Binding-site contacts:
Ligand atom C7 contacts residue THR31 of chain 1.I at 4.0 Å.
Ligand atom C1 contacts residue ASN122 of chain 1.G at 1.5 Å.
Ligand atom C2 contacts residue THR31 of chain 1.I at 4.2 Å.
Ligand atom N2 contacts residue THR31 of chain 1.I at 4.4 Å.
Ligand atom O3 contacts residue GLY32 of chain 1.I at 4.0 Å.
Ligand atom C7 contacts residue ALA123 of chain 1.G at 4.4 Å (hydrophobic).
Ligand atom C7 contacts residue ASN30 of chain 1.I at 3.6 Å.
Ligand atom C7 contacts residue ASN122 of chain 1.G at 3.2 Å.
Ligand atom C3 contacts residue GLY32 of chain 1.I at 4.4 Å.
Ligand atom O5 contacts residue ASN122 of chain 1.G at 2.4 Å (h-bond).
Ligand atom O5 contacts residue ASN125 of chain 1.G at 4.2 Å.
Ligand atom C2 contacts residue ASN122 of chain 1.G at 2.5 Å.
Ligand atom O7 contacts residue THR31 of chain 1.I at 3.2 Å.
Ligand atom C8 contacts residue ASN122 of chain 1.G at 4.5 Å.
Ligand atom O3 contacts residue THR31 of chain 1.I at 3.9 Å.
Ligand atom C5 contacts residue ASN122 of chain 1.G at 3.7 Å.
Ligand atom O7 contacts residue ASN30 of chain 1.I at 3.3 Å (h-bond).
Ligand atom C4 contacts residue ASN122 of chain 1.G at 4.3 Å.
Ligand atom N2 contacts residue ASN122 of chain 1.G at 3.0 Å (h-bond).
Ligand atom C8 contacts residue ASN30 of chain 1.I at 3.7 Å.
Ligand atom C3 contacts residue THR31 of chain 1.I at 4.5 Å.
Ligand atom O7 contacts residue ASN122 of chain 1.G at 3.0 Å (h-bond).
Ligand atom C3 contacts residue ASN122 of chain 1.G at 3.9 Å.
Ligand atom C5 contacts residue ASN125 of chain 1.G at 4.2 Å.
Ligand atom C7 contacts residue GLY32 of chain 1.I at 4.2 Å.
Ligand atom C8 contacts residue ALA123 of chain 1.G at 3.8 Å (hydrophobic).
Ligand atom O7 contacts residue GLY32 of chain 1.I at 3.0 Å (h-bond).
Ligand atom C6 contacts residue ASN125 of chain 1.G at 4.0 Å.
Ligand atom N2 contacts residue GLY32 of chain 1.I at 4.1 Å.

This protein binds this small molecule.
Small molecule (SMILES): CC(=O)N[C@H]1[C@H](O[C@H]2[C@H](O)[C@@H](NC(C)=O)CO[C@@H]2CO)O[C@H](CO)[C@@H](O)[C@@H]1O

Sequence of chain 1.G:
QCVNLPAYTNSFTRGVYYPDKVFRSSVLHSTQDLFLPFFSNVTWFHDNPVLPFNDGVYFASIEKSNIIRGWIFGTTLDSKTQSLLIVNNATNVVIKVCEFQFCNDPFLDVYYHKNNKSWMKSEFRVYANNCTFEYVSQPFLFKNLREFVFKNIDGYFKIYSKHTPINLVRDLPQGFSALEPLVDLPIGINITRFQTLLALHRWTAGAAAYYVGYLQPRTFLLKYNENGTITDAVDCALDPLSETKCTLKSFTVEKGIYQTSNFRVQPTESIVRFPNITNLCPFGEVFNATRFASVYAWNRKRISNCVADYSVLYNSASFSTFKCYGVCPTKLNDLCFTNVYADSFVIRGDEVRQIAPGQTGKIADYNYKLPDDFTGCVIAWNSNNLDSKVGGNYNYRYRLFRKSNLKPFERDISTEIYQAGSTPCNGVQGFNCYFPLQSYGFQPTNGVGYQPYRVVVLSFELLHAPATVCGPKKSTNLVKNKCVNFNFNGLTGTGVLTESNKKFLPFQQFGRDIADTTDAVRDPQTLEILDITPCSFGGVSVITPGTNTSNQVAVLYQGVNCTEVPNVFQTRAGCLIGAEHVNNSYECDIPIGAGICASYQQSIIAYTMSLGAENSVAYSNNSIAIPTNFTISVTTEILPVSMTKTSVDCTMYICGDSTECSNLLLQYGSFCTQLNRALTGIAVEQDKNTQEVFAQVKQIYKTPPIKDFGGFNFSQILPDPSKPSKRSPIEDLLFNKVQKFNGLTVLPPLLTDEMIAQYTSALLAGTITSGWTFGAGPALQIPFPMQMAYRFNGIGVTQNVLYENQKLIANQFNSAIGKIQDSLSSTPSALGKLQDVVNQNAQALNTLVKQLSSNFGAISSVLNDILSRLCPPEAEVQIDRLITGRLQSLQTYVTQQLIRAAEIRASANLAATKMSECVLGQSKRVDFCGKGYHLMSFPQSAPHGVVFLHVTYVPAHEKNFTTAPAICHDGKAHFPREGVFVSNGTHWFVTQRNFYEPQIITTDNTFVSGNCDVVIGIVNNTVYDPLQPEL

Sequence of chain 1.I:
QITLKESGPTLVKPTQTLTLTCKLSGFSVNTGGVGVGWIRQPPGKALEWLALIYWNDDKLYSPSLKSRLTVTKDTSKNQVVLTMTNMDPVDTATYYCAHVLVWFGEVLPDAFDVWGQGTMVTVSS